Binding-site contacts:
Ligand atom C4 contacts residue THR39 of chain 1.C at 4.2 Å.
Ligand atom O3 contacts residue PHE35 of chain 1.C at 4.3 Å.
Ligand atom C28 contacts residue TYR45 of chain 1.J at 3.9 Å (hydrophobic).
Ligand atom O16 contacts residue THR39 of chain 1.C at 4.4 Å.
Ligand atom C7 contacts residue ASN36 of chain 1.C at 3.2 Å.
Ligand atom O3 contacts residue ASN36 of chain 1.C at 4.0 Å.
Ligand atom O5 contacts residue SER37 of chain 1.C at 3.8 Å.
Ligand atom O16 contacts residue TYR45 of chain 1.J at 3.7 Å.
Ligand atom C4 contacts residue SER37 of chain 1.C at 3.5 Å.
Ligand atom C37 contacts residue GLY42 of chain 1.J at 4.4 Å.
Ligand atom O61 contacts residue SER37 of chain 1.C at 4.2 Å.
Ligand atom C5 contacts residue ASN36 of chain 1.C at 4.0 Å.
Ligand atom C57 contacts residue SER37 of chain 1.C at 3.5 Å.
Ligand atom C22 contacts residue TYR45 of chain 1.J at 3.9 Å (hydrophobic).
Ligand atom O5 contacts residue THR39 of chain 1.C at 4.1 Å.
Ligand atom C57 contacts residue THR39 of chain 1.C at 3.2 Å.
Ligand atom O5 contacts residue TYR45 of chain 1.J at 3.5 Å (h-bond).
Ligand atom O2 contacts residue ASN36 of chain 1.C at 2.8 Å (h-bond).
Ligand atom C37 contacts residue ILE43 of chain 1.C at 3.8 Å (hydrophobic).
Ligand atom C34 contacts residue TYR45 of chain 1.J at 4.1 Å (hydrophobic).
Ligand atom C25 contacts residue THR39 of chain 1.C at 4.1 Å.
Ligand atom O4 contacts residue ASN36 of chain 1.C at 3.3 Å (h-bond).
Ligand atom C34 contacts residue ILE43 of chain 1.C at 4.1 Å (hydrophobic).
Ligand atom O1 contacts residue ASN36 of chain 1.C at 4.0 Å.
Ligand atom C18 contacts residue TYR45 of chain 1.J at 3.9 Å (hydrophobic).
Ligand atom C43 contacts residue LEU38 of chain 1.J at 3.9 Å (hydrophobic).
Ligand atom C6 contacts residue TYR45 of chain 1.J at 3.8 Å (hydrophobic).
Ligand atom C43 contacts residue THR37 of chain 1.J at 4.0 Å.
Ligand atom C31 contacts residue ILE43 of chain 1.C at 4.2 Å (hydrophobic).
Ligand atom O61 contacts residue THR39 of chain 1.C at 2.6 Å (h-bond).
Ligand atom C40 contacts residue GLY42 of chain 1.J at 3.5 Å.
Ligand atom C25 contacts residue TYR45 of chain 1.J at 4.4 Å (hydrophobic).
Ligand atom C43 contacts residue GLY41 of chain 1.J at 4.2 Å.
Ligand atom C40 contacts residue LEU38 of chain 1.J at 4.3 Å (hydrophobic).
Ligand atom C6 contacts residue DMU1 of chain 1.QC at 4.3 Å.
Ligand atom C9 contacts residue ASN36 of chain 1.C at 3.3 Å.
Ligand atom C8 contacts residue ASN36 of chain 1.C at 3.2 Å.
Ligand atom C34 contacts residue GLY41 of chain 1.J at 4.2 Å.
Ligand atom C40 contacts residue GLY41 of chain 1.J at 3.4 Å.
Ligand atom O3 contacts residue DMU1 of chain 1.QC at 3.2 Å (h-bond).

This protein binds this small molecule.
Small molecule (SMILES): CCCCCCCCCCO[C@@H]1O[C@H](CO)[C@@H](O[C@H]2O[C@H](CO)[C@@H](O)[C@H](O)[C@H]2O)[C@H](O)[C@H]1O

Sequence of chain 1.C:
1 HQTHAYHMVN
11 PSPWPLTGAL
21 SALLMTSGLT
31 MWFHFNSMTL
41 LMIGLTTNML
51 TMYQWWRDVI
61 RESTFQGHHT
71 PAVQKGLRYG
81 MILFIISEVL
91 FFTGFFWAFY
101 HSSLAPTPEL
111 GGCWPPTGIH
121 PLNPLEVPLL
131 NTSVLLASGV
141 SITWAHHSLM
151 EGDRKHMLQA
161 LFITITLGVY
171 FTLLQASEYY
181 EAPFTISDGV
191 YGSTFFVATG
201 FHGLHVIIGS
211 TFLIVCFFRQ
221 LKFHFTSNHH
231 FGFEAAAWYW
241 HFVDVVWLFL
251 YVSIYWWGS

Sequence of chain 1.J:
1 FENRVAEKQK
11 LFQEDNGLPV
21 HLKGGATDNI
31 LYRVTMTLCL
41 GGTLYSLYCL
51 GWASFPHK